The small molecule below binds the protein below.
Small molecule (SMILES): CC(=O)N[C@H]1[C@H](O[C@H]2[C@H](O)[C@@H](NC(C)=O)CO[C@@H]2CO)O[C@H](CO)[C@@H](O)[C@@H]1O

Sequence of chain 1.E:
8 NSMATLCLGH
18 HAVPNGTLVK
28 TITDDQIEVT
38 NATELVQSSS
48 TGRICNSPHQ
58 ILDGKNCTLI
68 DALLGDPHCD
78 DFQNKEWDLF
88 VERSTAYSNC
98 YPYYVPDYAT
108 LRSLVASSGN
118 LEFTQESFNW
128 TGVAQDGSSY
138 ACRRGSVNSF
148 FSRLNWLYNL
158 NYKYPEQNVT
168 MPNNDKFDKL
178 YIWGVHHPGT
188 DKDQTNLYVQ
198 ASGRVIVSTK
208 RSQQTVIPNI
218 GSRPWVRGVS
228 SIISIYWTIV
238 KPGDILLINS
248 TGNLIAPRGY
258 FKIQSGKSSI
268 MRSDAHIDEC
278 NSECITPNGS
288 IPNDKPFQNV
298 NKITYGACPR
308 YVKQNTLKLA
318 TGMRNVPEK

Binding-site contacts:
Ligand atom C1 contacts residue TYR94 of chain 1.E at 4.3 Å (hydrophobic).
Ligand atom C1 contacts residue ASN63 of chain 1.E at 1.4 Å.
Ligand atom C8 contacts residue LYS62 of chain 1.E at 4.5 Å.
Ligand atom O5 contacts residue THR92 of chain 1.E at 4.4 Å.
Ligand atom C4 contacts residue ASN63 of chain 1.E at 4.2 Å.
Ligand atom N2 contacts residue ASN63 of chain 1.E at 2.9 Å (h-bond).
Ligand atom C5 contacts residue ASN63 of chain 1.E at 3.7 Å.
Ligand atom C3 contacts residue ASN63 of chain 1.E at 3.8 Å.
Ligand atom O5 contacts residue TYR94 of chain 1.E at 4.3 Å.
Ligand atom O5 contacts residue ASN63 of chain 1.E at 2.4 Å (h-bond).
Ligand atom C2 contacts residue ASN63 of chain 1.E at 2.5 Å.
Ligand atom O6 contacts residue THR92 of chain 1.E at 3.6 Å.
Ligand atom O7 contacts residue ASN63 of chain 1.E at 4.4 Å.
Ligand atom C8 contacts residue ASN63 of chain 1.E at 3.7 Å.
Ligand atom C7 contacts residue ASN63 of chain 1.E at 3.5 Å.